Sequence of chain 1.A:
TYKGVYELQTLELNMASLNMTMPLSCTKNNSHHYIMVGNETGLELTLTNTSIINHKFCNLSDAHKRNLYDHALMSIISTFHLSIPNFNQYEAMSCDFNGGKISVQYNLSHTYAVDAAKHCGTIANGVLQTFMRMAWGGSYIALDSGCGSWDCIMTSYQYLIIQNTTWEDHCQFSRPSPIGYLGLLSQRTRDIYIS

The protein below binds the small molecule below.
Small molecule (SMILES): CC(=O)N[C@H]1[C@H](O[C@H]2[C@H](O)[C@@H](NC(C)=O)CO[C@@H]2CO)O[C@H](CO)[C@@H](O)[C@@H]1O

Binding-site contacts:
Ligand atom C2 contacts residue ASN88 of chain 1.A at 2.4 Å.
Ligand atom O5 contacts residue HIS91 of chain 1.A at 4.1 Å.
Ligand atom N2 contacts residue ASN88 of chain 1.A at 2.8 Å (h-bond).
Ligand atom C8 contacts residue GLN231 of chain 1.A at 3.6 Å.
Ligand atom O5 contacts residue ASN88 of chain 1.A at 2.5 Å (h-bond).
Ligand atom C8 contacts residue ASN88 of chain 1.A at 3.5 Å.
Ligand atom C5 contacts residue ASN88 of chain 1.A at 3.9 Å.
Ligand atom C7 contacts residue ASN88 of chain 1.A at 3.3 Å.
Ligand atom O6 contacts residue HIS91 of chain 1.A at 2.9 Å (h-bond).
Ligand atom O6 contacts residue SER90 of chain 1.A at 4.2 Å.
Ligand atom C6 contacts residue HIS91 of chain 1.A at 3.3 Å.
Ligand atom C1 contacts residue ASN88 of chain 1.A at 1.5 Å.
Ligand atom O6 contacts residue LYS87 of chain 1.A at 3.8 Å.
Ligand atom C3 contacts residue ASN88 of chain 1.A at 3.8 Å.
Ligand atom O7 contacts residue ASN88 of chain 1.A at 4.3 Å.
Ligand atom C4 contacts residue ASN88 of chain 1.A at 4.4 Å.